Sequence of chain 1.G:
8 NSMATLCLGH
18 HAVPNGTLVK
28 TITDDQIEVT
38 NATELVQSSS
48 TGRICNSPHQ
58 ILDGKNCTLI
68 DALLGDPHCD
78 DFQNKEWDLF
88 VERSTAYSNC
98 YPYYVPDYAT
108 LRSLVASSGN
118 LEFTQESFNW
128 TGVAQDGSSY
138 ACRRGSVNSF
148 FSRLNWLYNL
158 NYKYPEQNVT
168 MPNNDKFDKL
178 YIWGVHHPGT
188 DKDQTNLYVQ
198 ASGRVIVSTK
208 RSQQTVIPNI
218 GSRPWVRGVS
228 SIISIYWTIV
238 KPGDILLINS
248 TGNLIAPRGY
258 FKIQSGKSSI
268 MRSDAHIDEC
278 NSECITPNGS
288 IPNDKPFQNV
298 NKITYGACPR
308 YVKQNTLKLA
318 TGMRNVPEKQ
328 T

This protein binds this small molecule.
Small molecule (SMILES): CC(=O)N[C@H]1[C@H](O[C@H]2[C@H](O)[C@@H](NC(C)=O)CO[C@@H]2CO)O[C@H](CO)[C@@H](O)[C@@H]1O

Binding-site contacts:
Ligand atom C4 contacts residue ASN63 of chain 1.G at 4.2 Å.
Ligand atom O7 contacts residue LYS62 of chain 1.G at 3.6 Å.
Ligand atom C1 contacts residue ASN63 of chain 1.G at 1.4 Å.
Ligand atom O5 contacts residue ASN63 of chain 1.G at 2.3 Å (h-bond).
Ligand atom O6 contacts residue ASN63 of chain 1.G at 4.4 Å.
Ligand atom C8 contacts residue ASN63 of chain 1.G at 4.2 Å.
Ligand atom C5 contacts residue ASN63 of chain 1.G at 3.5 Å.
Ligand atom O6 contacts residue THR92 of chain 1.G at 4.3 Å.
Ligand atom C2 contacts residue ASN63 of chain 1.G at 2.5 Å.
Ligand atom C7 contacts residue ASN63 of chain 1.G at 3.9 Å.
Ligand atom C3 contacts residue ASN63 of chain 1.G at 3.8 Å.
Ligand atom N2 contacts residue ASN63 of chain 1.G at 3.0 Å (h-bond).